Binding-site contacts:
Ligand atom O2S contacts residue LYS215 of chain 46.A at 3.1 Å (salt-bridge).
Ligand atom C3 contacts residue ASP229 of chain 46.A at 4.4 Å.
Ligand atom C2 contacts residue ARG224 of chain 46.A at 4.0 Å.
Ligand atom O1S contacts residue GLY222 of chain 46.A at 3.0 Å (h-bond).
Ligand atom S1 contacts residue ARG224 of chain 46.A at 4.0 Å.
Ligand atom O1S contacts residue ARG224 of chain 46.A at 2.9 Å (salt-bridge).
Ligand atom O3S contacts residue ARG224 of chain 46.A at 3.8 Å.
Ligand atom O1S contacts residue LYS215 of chain 46.A at 3.9 Å.
Ligand atom C1 contacts residue TRP374 of chain 46.A at 3.3 Å (hydrophobic).
Ligand atom O2S contacts residue GLY222 of chain 46.A at 3.4 Å (h-bond).
Ligand atom S1 contacts residue TRP374 of chain 46.A at 4.4 Å.
Ligand atom C3 contacts residue TRP374 of chain 46.A at 4.0 Å (hydrophobic).
Ligand atom C2 contacts residue TRP374 of chain 46.A at 4.0 Å (hydrophobic).
Ligand atom C1 contacts residue ARG224 of chain 46.A at 4.1 Å.
Ligand atom N1 contacts residue TRP374 of chain 46.A at 3.5 Å.
Ligand atom O1S contacts residue TRP374 of chain 46.A at 4.0 Å.
Ligand atom S1 contacts residue GLY222 of chain 46.A at 3.8 Å.
Ligand atom O1S contacts residue PHE223 of chain 46.A at 3.2 Å.
Ligand atom S1 contacts residue LYS215 of chain 46.A at 4.1 Å.

The protein below binds the small molecule below.
Small molecule (SMILES): CCCCCCCCCCCC[N+](C)(C)CCCS(=O)(=O)O

Sequence of chain 46.A:
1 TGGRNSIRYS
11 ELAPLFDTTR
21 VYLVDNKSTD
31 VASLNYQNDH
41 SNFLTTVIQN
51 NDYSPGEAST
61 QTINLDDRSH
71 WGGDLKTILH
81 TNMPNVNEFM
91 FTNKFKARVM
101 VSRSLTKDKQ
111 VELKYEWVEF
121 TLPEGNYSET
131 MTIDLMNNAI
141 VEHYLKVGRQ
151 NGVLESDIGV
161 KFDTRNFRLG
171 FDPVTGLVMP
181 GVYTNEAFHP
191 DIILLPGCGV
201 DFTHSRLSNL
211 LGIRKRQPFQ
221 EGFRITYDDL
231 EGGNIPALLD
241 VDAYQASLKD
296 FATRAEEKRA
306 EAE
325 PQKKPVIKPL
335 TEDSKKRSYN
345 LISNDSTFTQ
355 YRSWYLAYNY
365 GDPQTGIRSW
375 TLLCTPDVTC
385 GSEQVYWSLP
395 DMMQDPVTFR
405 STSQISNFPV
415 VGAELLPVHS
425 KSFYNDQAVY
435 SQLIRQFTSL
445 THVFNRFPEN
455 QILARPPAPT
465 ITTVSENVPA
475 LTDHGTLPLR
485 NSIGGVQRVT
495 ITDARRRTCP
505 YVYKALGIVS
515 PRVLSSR